Binding-site contacts:
Ligand atom O6 contacts residue GLN15 of chain 1.W at 3.3 Å.
Ligand atom O5' contacts residue CYS12 of chain 1.W at 3.3 Å.
Ligand atom O1B contacts residue GLY140 of chain 1.W at 3.5 Å (h-bond).
Ligand atom O6 contacts residue TYR222 of chain 1.W at 3.4 Å.
Ligand atom O4' contacts residue CYS12 of chain 1.W at 3.5 Å.
Ligand atom C3A contacts residue GLY140 of chain 1.W at 3.4 Å.
Ligand atom O1B contacts residue THR143 of chain 1.W at 3.6 Å.
Ligand atom C2 contacts residue ASN226 of chain 1.W at 3.5 Å.
Ligand atom O1B contacts residue GLY144 of chain 1.W at 3.0 Å (h-bond).
Ligand atom O2A contacts residue CYS12 of chain 1.W at 3.5 Å (h-bond).
Ligand atom C4 contacts residue CYS12 of chain 1.W at 3.6 Å (hydrophobic).
Ligand atom C5 contacts residue TYR222 of chain 1.W at 3.5 Å (hydrophobic).
Ligand atom O3B contacts residue THR143 of chain 1.W at 3.4 Å (h-bond).
Ligand atom O6 contacts residue ASN226 of chain 1.W at 3.4 Å (h-bond).
Ligand atom O2B contacts residue GLN11 of chain 1.W at 2.5 Å (h-bond).
Ligand atom PG contacts residue THR143 of chain 1.W at 3.5 Å.
Ligand atom O1A contacts residue CYS12 of chain 1.W at 2.4 Å (h-bond).
Ligand atom O1B contacts residue GLY10 of chain 1.W at 3.4 Å.
Ligand atom O1G contacts residue ALA97 of chain 1.W at 3.4 Å (h-bond).
Ligand atom O3G contacts residue ASN99 of chain 1.W at 2.8 Å (h-bond).
Ligand atom N2 contacts residue LEU225 of chain 1.W at 3.4 Å.
Ligand atom O1A contacts residue SER138 of chain 1.W at 3.1 Å (h-bond).
Ligand atom N1 contacts residue TYR222 of chain 1.W at 3.5 Å.
Ligand atom N1 contacts residue ASN226 of chain 1.W at 2.6 Å (h-bond).
Ligand atom C5' contacts residue GLY140 of chain 1.W at 3.3 Å.
Ligand atom PA contacts residue CYS12 of chain 1.W at 3.4 Å.
Ligand atom O5' contacts residue GLY140 of chain 1.W at 3.5 Å (h-bond).
Ligand atom C6 contacts residue ASN226 of chain 1.W at 3.4 Å.
Ligand atom O2' contacts residue ASP177 of chain 1.W at 3.1 Å (salt-bridge).
Ligand atom PA contacts residue SER138 of chain 1.W at 3.3 Å.
Ligand atom O2A contacts residue GLN11 of chain 1.W at 3.5 Å.
Ligand atom O2' contacts residue ASN204 of chain 1.W at 3.2 Å (h-bond).
Ligand atom C5' contacts residue SER138 of chain 1.W at 3.4 Å.
Ligand atom O1A contacts residue GLY10 of chain 1.W at 3.6 Å.
Ligand atom O1A contacts residue GLN11 of chain 1.W at 2.9 Å (h-bond).
Ligand atom N3 contacts residue ASN204 of chain 1.W at 3.1 Å (h-bond).
Ligand atom O5' contacts residue SER138 of chain 1.W at 2.4 Å (h-bond).
Ligand atom O1G contacts residue THR143 of chain 1.W at 2.4 Å (h-bond).
Ligand atom O2B contacts residue GLY10 of chain 1.W at 3.4 Å.
Ligand atom C6 contacts residue TYR222 of chain 1.W at 3.4 Å (hydrophobic).

A protein and the small-molecule ligand that binds it are described below.
Small molecule (SMILES): Nc1nc2c(ncn2[C@@H]2O[C@H](CO[P](=O)(O)C[P](=O)(O)OP(=O)(O)O)[C@@H](O)[C@H]2O)c(=O)[nH]1

Sequence of chain 1.W:
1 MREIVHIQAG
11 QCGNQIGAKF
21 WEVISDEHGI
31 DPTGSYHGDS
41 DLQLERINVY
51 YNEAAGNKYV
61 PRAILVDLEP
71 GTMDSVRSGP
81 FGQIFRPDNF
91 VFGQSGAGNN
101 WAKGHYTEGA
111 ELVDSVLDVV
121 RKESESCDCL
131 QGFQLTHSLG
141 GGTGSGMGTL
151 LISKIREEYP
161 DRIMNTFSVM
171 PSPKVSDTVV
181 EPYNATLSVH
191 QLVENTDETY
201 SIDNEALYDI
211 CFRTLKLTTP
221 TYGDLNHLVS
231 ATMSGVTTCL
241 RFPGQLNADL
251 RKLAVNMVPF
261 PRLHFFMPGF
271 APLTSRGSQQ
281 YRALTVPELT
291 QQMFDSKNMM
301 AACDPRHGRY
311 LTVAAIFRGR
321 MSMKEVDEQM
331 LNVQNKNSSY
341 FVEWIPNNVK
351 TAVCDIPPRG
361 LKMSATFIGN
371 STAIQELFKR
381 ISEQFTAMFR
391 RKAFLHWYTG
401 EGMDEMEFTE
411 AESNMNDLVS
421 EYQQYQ

Sequence of chain 1.S:
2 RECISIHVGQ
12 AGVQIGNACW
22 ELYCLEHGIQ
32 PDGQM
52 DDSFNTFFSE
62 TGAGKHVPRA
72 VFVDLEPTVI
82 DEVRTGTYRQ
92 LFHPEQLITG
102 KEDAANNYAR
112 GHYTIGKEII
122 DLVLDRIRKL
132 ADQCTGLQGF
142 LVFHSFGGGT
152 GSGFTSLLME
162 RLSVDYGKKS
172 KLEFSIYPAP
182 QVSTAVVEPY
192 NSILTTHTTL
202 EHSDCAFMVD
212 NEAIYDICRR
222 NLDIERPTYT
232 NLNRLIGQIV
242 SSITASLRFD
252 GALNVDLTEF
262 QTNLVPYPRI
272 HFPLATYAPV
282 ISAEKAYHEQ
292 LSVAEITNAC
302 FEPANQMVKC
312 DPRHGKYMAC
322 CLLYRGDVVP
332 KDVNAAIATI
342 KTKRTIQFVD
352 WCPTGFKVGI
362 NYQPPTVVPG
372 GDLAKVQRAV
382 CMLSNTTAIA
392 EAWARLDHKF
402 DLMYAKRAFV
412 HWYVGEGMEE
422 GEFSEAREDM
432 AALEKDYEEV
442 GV